The small molecule below binds the protein below.
Small molecule (SMILES): CCSC(=N)N

Binding-site contacts:
Ligand atom N1 contacts residue HEM1 of chain 1.M at 3.5 Å.
Ligand atom C3 contacts residue HEM1 of chain 1.M at 3.7 Å.
Ligand atom N2 contacts residue HEM1 of chain 1.M at 3.9 Å.
Ligand atom C2 contacts residue HEM1 of chain 1.M at 3.7 Å.
Ligand atom C1 contacts residue VAL271 of chain 1.C at 3.8 Å (hydrophobic).
Ligand atom S contacts residue GLY290 of chain 1.C at 4.0 Å.
Ligand atom C1 contacts residue PHE288 of chain 1.C at 3.0 Å (hydrophobic).
Ligand atom N1 contacts residue TRP291 of chain 1.C at 3.0 Å (h-bond).
Ligand atom N1 contacts residue TYR292 of chain 1.C at 4.1 Å.
Ligand atom N2 contacts residue PRO269 of chain 1.C at 4.1 Å.
Ligand atom S contacts residue HEM1 of chain 1.M at 3.4 Å (h-bond).
Ligand atom N1 contacts residue GLU296 of chain 1.C at 3.0 Å (salt-bridge).
Ligand atom N2 contacts residue GLU296 of chain 1.C at 3.1 Å (salt-bridge).
Ligand atom S contacts residue PRO269 of chain 1.C at 4.0 Å.
Ligand atom C3 contacts residue GLU296 of chain 1.C at 3.8 Å.
Ligand atom C2 contacts residue PHE288 of chain 1.C at 4.3 Å (hydrophobic).
Ligand atom N1 contacts residue PRO269 of chain 1.C at 3.5 Å.
Ligand atom C3 contacts residue PRO269 of chain 1.C at 3.8 Å (hydrophobic).
Ligand atom C1 contacts residue HEM1 of chain 1.M at 3.4 Å.
Ligand atom C2 contacts residue VAL271 of chain 1.C at 3.8 Å (hydrophobic).
Ligand atom C3 contacts residue TRP291 of chain 1.C at 4.1 Å (hydrophobic).

Sequence of chain 1.C:
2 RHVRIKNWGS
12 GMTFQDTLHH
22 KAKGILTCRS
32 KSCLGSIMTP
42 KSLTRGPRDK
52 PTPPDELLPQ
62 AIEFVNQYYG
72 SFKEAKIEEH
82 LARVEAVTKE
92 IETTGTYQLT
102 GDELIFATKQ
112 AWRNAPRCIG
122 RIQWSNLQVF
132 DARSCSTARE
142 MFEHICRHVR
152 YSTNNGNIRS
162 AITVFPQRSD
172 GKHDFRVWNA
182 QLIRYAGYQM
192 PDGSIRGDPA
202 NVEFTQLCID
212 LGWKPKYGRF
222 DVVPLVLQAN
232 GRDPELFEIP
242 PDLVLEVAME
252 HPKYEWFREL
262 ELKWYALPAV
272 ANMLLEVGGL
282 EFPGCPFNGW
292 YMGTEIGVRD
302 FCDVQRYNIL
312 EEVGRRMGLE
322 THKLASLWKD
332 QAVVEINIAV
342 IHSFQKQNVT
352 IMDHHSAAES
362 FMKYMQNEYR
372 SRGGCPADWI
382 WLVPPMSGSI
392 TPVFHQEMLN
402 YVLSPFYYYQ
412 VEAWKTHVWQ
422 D